Binding-site contacts:
Ligand atom C5 contacts residue ASN23 of chain 1.A at 3.6 Å.
Ligand atom O5 contacts residue ASN23 of chain 1.A at 4.2 Å.
Ligand atom C4 contacts residue ASN23 of chain 1.A at 4.2 Å.
Ligand atom C7 contacts residue ASN23 of chain 1.A at 4.1 Å.
Ligand atom C3 contacts residue ASN23 of chain 1.A at 3.8 Å.
Ligand atom C5 contacts residue ASN23 of chain 1.A at 4.4 Å.
Ligand atom N2 contacts residue ASN23 of chain 1.A at 2.9 Å (h-bond).
Ligand atom O5 contacts residue ASN23 of chain 1.A at 2.3 Å (h-bond).
Ligand atom C1 contacts residue ASN23 of chain 1.A at 1.4 Å.
Ligand atom C6 contacts residue ASN23 of chain 1.A at 4.0 Å.
Ligand atom C2 contacts residue ASN23 of chain 1.A at 2.5 Å.
Ligand atom C8 contacts residue ASN23 of chain 1.A at 4.5 Å.

Sequence of chain 1.A:
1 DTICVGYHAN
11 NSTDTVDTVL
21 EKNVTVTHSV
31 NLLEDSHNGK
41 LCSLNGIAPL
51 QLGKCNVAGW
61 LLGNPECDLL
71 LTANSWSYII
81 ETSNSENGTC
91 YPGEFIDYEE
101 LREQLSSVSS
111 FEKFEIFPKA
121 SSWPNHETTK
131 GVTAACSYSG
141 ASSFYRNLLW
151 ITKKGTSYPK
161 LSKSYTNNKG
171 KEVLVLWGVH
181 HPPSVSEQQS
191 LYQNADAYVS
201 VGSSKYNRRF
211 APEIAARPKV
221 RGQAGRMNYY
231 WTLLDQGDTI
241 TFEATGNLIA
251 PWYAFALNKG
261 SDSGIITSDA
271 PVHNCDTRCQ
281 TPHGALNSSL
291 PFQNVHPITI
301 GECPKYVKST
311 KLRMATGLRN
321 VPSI

This protein binds this small molecule.
Small molecule (SMILES): CC(=O)N[C@H]1[C@H](O[C@H]2[C@H](O)[C@@H](NC(C)=O)CO[C@@H]2CO[C@@H]2O[C@@H](C)[C@@H](O)[C@@H](O)[C@@H]2O)O[C@H](CO)[C@@H](O[C@@H]2O[C@H](CO)[C@@H](O)[C@H](O)[C@@H]2O)[C@@H]1O